This small molecule binds to this protein.
Small molecule (SMILES): CO[C@H]1O[C@H](CO)[C@@H](O)[C@H](O)[C@H]1O

Sequence of chain 1.A:
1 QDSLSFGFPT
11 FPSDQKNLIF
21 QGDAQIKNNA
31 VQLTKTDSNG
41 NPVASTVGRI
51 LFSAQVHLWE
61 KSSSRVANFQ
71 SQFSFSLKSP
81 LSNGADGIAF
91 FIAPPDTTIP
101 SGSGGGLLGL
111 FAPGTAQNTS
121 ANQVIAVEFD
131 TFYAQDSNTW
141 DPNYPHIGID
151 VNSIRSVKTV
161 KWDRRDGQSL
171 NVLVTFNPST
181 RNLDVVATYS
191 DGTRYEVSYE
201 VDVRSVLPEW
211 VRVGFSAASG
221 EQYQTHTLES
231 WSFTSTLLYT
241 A

Binding-site contacts:
Ligand atom O5 contacts residue GLN222 of chain 1.A at 4.4 Å.
Ligand atom C2 contacts residue GLY105 of chain 1.A at 4.3 Å.
Ligand atom O3 contacts residue GLY106 of chain 1.A at 2.7 Å (h-bond).
Ligand atom O6 contacts residue GLN222 of chain 1.A at 3.0 Å (h-bond).
Ligand atom C4 contacts residue GLY106 of chain 1.A at 3.6 Å.
Ligand atom C7 contacts residue GLU221 of chain 1.A at 3.2 Å.
Ligand atom C3 contacts residue ASN138 of chain 1.A at 4.3 Å.
Ligand atom C5 contacts residue PHE132 of chain 1.A at 3.8 Å (hydrophobic).
Ligand atom O6 contacts residue ALA85 of chain 1.A at 3.6 Å.
Ligand atom C5 contacts residue GLN222 of chain 1.A at 4.2 Å.
Ligand atom C4 contacts residue GLY105 of chain 1.A at 3.8 Å.
Ligand atom O6 contacts residue GLU221 of chain 1.A at 3.0 Å (salt-bridge).
Ligand atom C5 contacts residue ASP86 of chain 1.A at 4.1 Å.
Ligand atom C6 contacts residue GLU221 of chain 1.A at 3.7 Å.
Ligand atom O4 contacts residue SER137 of chain 1.A at 4.1 Å.
Ligand atom O1 contacts residue SER137 of chain 1.A at 3.9 Å.
Ligand atom C4 contacts residue ASP86 of chain 1.A at 3.4 Å.
Ligand atom O5 contacts residue GLU221 of chain 1.A at 2.9 Å (salt-bridge).
Ligand atom O6 contacts residue ASP86 of chain 1.A at 2.7 Å (salt-bridge).
Ligand atom C3 contacts residue GLY105 of chain 1.A at 4.1 Å.
Ligand atom C1 contacts residue GLU221 of chain 1.A at 3.3 Å.
Ligand atom O1 contacts residue GLU221 of chain 1.A at 3.8 Å.
Ligand atom C6 contacts residue GLN222 of chain 1.A at 3.4 Å.
Ligand atom O3 contacts residue GLY104 of chain 1.A at 4.2 Å.
Ligand atom O4 contacts residue GLY106 of chain 1.A at 3.3 Å (h-bond).
Ligand atom O4 contacts residue ASP86 of chain 1.A at 2.6 Å (salt-bridge).
Ligand atom O3 contacts residue GLY105 of chain 1.A at 3.4 Å.
Ligand atom C6 contacts residue ASP86 of chain 1.A at 3.5 Å.
Ligand atom O4 contacts residue ASN138 of chain 1.A at 3.0 Å (h-bond).
Ligand atom O6 contacts residue GLY220 of chain 1.A at 3.2 Å (h-bond).
Ligand atom C6 contacts residue PHE132 of chain 1.A at 3.5 Å (hydrophobic).
Ligand atom C4 contacts residue ASN138 of chain 1.A at 4.2 Å.
Ligand atom O5 contacts residue GLY220 of chain 1.A at 3.8 Å.
Ligand atom O4 contacts residue PHE132 of chain 1.A at 3.5 Å.
Ligand atom C3 contacts residue SER137 of chain 1.A at 4.2 Å.
Ligand atom O3 contacts residue ASN138 of chain 1.A at 4.3 Å.
Ligand atom C3 contacts residue GLY106 of chain 1.A at 3.7 Å.
Ligand atom O4 contacts residue GLY105 of chain 1.A at 4.1 Å.
Ligand atom C5 contacts residue GLU221 of chain 1.A at 3.9 Å.
Ligand atom C6 contacts residue ALA85 of chain 1.A at 4.1 Å (hydrophobic).